This protein binds this small molecule.
Small molecule (SMILES): CC(=O)N[C@H]1[C@H](O[C@H]2[C@H](O)[C@@H](NC(C)=O)CO[C@@H]2CO)O[C@H](CO)[C@@H](O)[C@@H]1O

Sequence of chain 49.G:
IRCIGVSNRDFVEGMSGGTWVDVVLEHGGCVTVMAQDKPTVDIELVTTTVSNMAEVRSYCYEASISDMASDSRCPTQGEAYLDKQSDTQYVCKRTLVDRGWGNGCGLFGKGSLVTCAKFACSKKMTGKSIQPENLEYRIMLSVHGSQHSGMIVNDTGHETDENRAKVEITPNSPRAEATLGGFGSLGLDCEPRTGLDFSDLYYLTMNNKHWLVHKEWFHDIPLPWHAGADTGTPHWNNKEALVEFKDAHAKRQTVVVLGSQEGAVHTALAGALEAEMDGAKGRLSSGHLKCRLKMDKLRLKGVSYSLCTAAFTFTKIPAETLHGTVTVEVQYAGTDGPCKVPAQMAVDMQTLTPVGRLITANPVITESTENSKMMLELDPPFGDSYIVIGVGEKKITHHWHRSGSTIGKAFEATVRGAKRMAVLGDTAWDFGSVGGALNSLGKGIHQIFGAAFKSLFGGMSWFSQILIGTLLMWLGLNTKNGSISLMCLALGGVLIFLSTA

Binding-site contacts:
Ligand atom C1 contacts residue ASN154 of chain 49.G at 3.4 Å.
Ligand atom N2 contacts residue THR156 of chain 49.G at 3.6 Å (h-bond).
Ligand atom C2 contacts residue THR156 of chain 49.G at 4.2 Å.
Ligand atom N2 contacts residue ASN154 of chain 49.G at 3.8 Å.
Ligand atom O7 contacts residue ASN154 of chain 49.G at 2.6 Å (h-bond).
Ligand atom C7 contacts residue THR156 of chain 49.G at 3.9 Å.
Ligand atom O5 contacts residue ASN154 of chain 49.G at 4.0 Å.
Ligand atom C6 contacts residue MET151 of chain 49.G at 4.5 Å (hydrophobic).
Ligand atom C2 contacts residue ASN154 of chain 49.G at 3.5 Å.
Ligand atom C7 contacts residue ASN154 of chain 49.G at 3.3 Å.
Ligand atom O6 contacts residue MET151 of chain 49.G at 3.4 Å.
Ligand atom C8 contacts residue THR156 of chain 49.G at 4.0 Å.
Ligand atom C1 contacts residue THR156 of chain 49.G at 3.6 Å.
Ligand atom C8 contacts residue ASN154 of chain 49.G at 3.6 Å.